Sequence of chain 1.A:
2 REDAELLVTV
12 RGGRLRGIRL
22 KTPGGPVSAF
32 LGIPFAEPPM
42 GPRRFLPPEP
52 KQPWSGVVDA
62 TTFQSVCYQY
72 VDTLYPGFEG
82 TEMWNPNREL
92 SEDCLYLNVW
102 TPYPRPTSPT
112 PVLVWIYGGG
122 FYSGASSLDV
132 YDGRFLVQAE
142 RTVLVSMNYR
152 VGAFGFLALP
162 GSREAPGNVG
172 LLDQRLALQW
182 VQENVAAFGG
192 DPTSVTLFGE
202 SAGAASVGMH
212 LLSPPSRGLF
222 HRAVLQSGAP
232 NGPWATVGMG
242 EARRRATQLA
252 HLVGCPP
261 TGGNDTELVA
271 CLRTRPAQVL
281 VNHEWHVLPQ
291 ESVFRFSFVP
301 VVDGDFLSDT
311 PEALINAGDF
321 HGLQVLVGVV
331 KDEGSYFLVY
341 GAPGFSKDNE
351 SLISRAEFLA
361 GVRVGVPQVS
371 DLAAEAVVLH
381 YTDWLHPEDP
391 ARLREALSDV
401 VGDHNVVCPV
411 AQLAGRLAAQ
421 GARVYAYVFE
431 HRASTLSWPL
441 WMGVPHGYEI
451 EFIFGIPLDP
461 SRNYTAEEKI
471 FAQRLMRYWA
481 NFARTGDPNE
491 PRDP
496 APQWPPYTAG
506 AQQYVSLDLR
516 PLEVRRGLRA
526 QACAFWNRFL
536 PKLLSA

The small molecule below binds the protein below.
Small molecule (SMILES): CC(=O)N[C@@H]1[C@@H](O)[C@H](O)[C@@H](CO)O[C@H]1O

Binding-site contacts:
Ligand atom O5 contacts residue THR266 of chain 1.A at 4.3 Å.
Ligand atom O6 contacts residue ASN264 of chain 1.A at 2.5 Å (h-bond).
Ligand atom C1 contacts residue ASN264 of chain 1.A at 3.3 Å.
Ligand atom O5 contacts residue ASN264 of chain 1.A at 2.4 Å (h-bond).
Ligand atom C6 contacts residue THR266 of chain 1.A at 4.2 Å.
Ligand atom C5 contacts residue ASN264 of chain 1.A at 3.2 Å.
Ligand atom C6 contacts residue ASN264 of chain 1.A at 3.1 Å.